This small molecule binds to this protein.
Small molecule (SMILES): Nc1ncnc2c1ncn2[C@@H]1O[C@H](COP(=O)(O)OP(=O)(O)OP(O)(O)=S)[C@@H](O)[C@H]1O

Binding-site contacts:
Ligand atom O2B contacts residue GLY523 of chain 1.E at 3.5 Å (h-bond).
Ligand atom O1A contacts residue THR525 of chain 1.E at 3.5 Å (h-bond).
Ligand atom N7 contacts residue CYS522 of chain 1.E at 3.6 Å.
Ligand atom O2B contacts residue CYS522 of chain 1.E at 3.8 Å.
Ligand atom PG contacts residue ARG766 of chain 1.F at 3.6 Å.
Ligand atom PA contacts residue MG1 of chain 1.Z at 3.7 Å.
Ligand atom C1' contacts residue THR688 of chain 1.E at 3.6 Å.
Ligand atom C4 contacts residue LEU526 of chain 1.E at 3.8 Å (hydrophobic).
Ligand atom O2B contacts residue LYS524 of chain 1.E at 3.2 Å (salt-bridge).
Ligand atom N7 contacts residue GLY521 of chain 1.E at 3.8 Å.
Ligand atom O2A contacts residue LYS524 of chain 1.E at 3.4 Å (salt-bridge).
Ligand atom O2A contacts residue GLY523 of chain 1.E at 3.2 Å.
Ligand atom PB contacts residue MG1 of chain 1.Z at 3.4 Å.
Ligand atom O1B contacts residue MG1 of chain 1.Z at 2.1 Å.
Ligand atom O2' contacts residue THR688 of chain 1.E at 3.9 Å.
Ligand atom C2 contacts residue ASP478 of chain 1.E at 3.3 Å.
Ligand atom O3B contacts residue GLY521 of chain 1.E at 3.2 Å (h-bond).
Ligand atom O3G contacts residue ARG766 of chain 1.F at 2.4 Å (salt-bridge).
Ligand atom N3 contacts residue LEU526 of chain 1.E at 3.9 Å.
Ligand atom O4' contacts residue ALA685 of chain 1.E at 3.9 Å.
Ligand atom S1G contacts residue ARG766 of chain 1.F at 3.8 Å.
Ligand atom O2A contacts residue THR525 of chain 1.E at 3.4 Å (h-bond).
Ligand atom O1B contacts residue THR525 of chain 1.E at 2.8 Å (h-bond).
Ligand atom S1G contacts residue PRO636 of chain 1.F at 4.0 Å.
Ligand atom O2G contacts residue MG1 of chain 1.Z at 2.1 Å.
Ligand atom C8 contacts residue GLY521 of chain 1.E at 3.6 Å.
Ligand atom PG contacts residue MG1 of chain 1.Z at 3.6 Å.
Ligand atom C8 contacts residue GLY684 of chain 1.E at 3.9 Å.
Ligand atom N6 contacts residue GLY480 of chain 1.E at 3.5 Å (h-bond).
Ligand atom S1G contacts residue GLY521 of chain 1.E at 3.9 Å.
Ligand atom N1 contacts residue ASP478 of chain 1.E at 3.8 Å.
Ligand atom O2A contacts residue LEU526 of chain 1.E at 3.5 Å (h-bond).
Ligand atom O3A contacts residue MG1 of chain 1.Z at 3.9 Å.
Ligand atom N1 contacts residue ILE479 of chain 1.E at 3.9 Å.
Ligand atom N1 contacts residue ILE656 of chain 1.E at 3.9 Å.
Ligand atom N1 contacts residue GLY480 of chain 1.E at 3.3 Å (h-bond).
Ligand atom O1A contacts residue MG1 of chain 1.Z at 2.7 Å.
Ligand atom N7 contacts residue GLY523 of chain 1.E at 3.6 Å (h-bond).
Ligand atom O3A contacts residue GLY523 of chain 1.E at 3.6 Å.
Ligand atom N6 contacts residue CYS522 of chain 1.E at 3.9 Å.

Sequence of chain 1.E:
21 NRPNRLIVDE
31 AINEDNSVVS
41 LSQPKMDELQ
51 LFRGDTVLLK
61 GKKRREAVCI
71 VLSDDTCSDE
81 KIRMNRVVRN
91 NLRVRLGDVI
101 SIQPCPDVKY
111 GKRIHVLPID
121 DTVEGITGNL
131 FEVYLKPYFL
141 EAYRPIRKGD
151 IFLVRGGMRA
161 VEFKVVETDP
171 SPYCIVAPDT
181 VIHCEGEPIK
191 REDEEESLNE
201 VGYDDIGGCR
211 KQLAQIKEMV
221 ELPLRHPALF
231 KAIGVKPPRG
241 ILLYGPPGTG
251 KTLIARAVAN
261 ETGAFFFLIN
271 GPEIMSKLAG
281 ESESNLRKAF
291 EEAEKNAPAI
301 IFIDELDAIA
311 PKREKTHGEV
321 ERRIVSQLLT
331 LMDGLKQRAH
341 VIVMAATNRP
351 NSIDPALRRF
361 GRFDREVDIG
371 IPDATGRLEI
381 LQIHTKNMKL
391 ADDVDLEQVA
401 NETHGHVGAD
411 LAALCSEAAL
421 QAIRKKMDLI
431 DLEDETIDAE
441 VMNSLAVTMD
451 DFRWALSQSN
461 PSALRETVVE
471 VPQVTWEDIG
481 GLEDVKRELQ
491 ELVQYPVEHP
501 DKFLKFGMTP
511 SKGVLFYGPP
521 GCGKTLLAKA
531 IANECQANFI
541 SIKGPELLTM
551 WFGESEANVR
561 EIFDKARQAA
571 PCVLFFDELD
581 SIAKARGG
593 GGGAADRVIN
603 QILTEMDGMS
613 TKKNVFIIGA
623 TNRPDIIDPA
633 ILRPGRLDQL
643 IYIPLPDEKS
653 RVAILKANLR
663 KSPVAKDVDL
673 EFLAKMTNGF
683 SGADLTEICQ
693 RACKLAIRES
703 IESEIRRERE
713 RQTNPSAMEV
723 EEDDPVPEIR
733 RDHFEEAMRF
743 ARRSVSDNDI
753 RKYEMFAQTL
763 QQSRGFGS

Sequence of chain 1.F:
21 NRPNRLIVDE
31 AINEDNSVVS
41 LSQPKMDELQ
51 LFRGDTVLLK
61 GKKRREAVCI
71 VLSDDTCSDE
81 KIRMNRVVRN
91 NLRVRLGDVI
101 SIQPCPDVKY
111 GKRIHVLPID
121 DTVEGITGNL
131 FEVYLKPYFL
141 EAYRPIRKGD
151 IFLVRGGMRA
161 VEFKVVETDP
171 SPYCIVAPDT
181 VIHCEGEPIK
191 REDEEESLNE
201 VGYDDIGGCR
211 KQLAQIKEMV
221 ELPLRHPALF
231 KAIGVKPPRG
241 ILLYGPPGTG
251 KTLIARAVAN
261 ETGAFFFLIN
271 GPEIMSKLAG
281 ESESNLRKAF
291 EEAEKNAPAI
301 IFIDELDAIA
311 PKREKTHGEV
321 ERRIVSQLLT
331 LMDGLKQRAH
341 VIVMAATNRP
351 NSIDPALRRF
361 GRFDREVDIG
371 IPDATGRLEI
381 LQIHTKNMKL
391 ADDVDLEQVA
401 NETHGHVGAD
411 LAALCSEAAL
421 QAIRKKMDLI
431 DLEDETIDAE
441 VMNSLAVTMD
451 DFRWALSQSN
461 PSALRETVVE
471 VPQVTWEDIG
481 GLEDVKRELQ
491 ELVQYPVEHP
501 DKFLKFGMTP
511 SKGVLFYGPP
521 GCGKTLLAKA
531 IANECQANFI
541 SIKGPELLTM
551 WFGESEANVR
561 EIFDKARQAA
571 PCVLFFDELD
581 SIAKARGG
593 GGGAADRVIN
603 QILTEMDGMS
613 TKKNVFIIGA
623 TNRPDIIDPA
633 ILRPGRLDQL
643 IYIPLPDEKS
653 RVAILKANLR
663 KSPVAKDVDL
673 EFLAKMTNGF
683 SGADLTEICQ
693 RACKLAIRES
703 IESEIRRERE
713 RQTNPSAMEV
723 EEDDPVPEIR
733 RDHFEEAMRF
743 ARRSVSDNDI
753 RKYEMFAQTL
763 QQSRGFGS